Sequence of chain 1.A:
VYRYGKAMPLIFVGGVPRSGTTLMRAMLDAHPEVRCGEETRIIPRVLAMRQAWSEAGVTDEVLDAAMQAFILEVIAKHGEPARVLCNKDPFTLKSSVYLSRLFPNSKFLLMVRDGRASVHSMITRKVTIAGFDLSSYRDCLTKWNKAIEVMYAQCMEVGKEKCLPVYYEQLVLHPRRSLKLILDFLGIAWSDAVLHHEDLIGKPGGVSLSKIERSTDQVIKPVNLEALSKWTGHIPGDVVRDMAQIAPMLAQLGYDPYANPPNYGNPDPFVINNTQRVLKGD

This small molecule binds to this protein.
Small molecule (SMILES): Nc1ncnc2c1ncn2[C@@H]1O[C@H](COP(=O)(O)O)[C@@H](OP(=O)(O)O)[C@H]1O

Binding-site contacts:
Ligand atom O2' contacts residue ALA275 of chain 1.A at 3.4 Å.
Ligand atom C5' contacts residue SER263 of chain 1.A at 2.6 Å.
Ligand atom O3' contacts residue ARG161 of chain 1.A at 2.6 Å (salt-bridge).
Ligand atom O5P contacts residue SER57 of chain 1.A at 3.0 Å (h-bond).
Ligand atom O5P contacts residue THR59 of chain 1.A at 2.6 Å (h-bond).
Ligand atom N7 contacts residue GLN266 of chain 1.A at 3.1 Å (h-bond).
Ligand atom P2 contacts residue SER263 of chain 1.A at 3.4 Å.
Ligand atom O6P contacts residue SER263 of chain 1.A at 3.3 Å (h-bond).
Ligand atom C2 contacts residue ASN272 of chain 1.A at 3.0 Å.
Ligand atom O5' contacts residue SER263 of chain 1.A at 3.3 Å (h-bond).
Ligand atom N6 contacts residue GLN266 of chain 1.A at 3.4 Å (h-bond).
Ligand atom O5P contacts residue GLY58 of chain 1.A at 3.4 Å (h-bond).
Ligand atom O5' contacts residue ARG56 of chain 1.A at 3.1 Å.
Ligand atom N7 contacts residue VAL267 of chain 1.A at 3.1 Å.
Ligand atom O5P contacts residue ARG56 of chain 1.A at 3.0 Å (salt-bridge).
Ligand atom O5' contacts residue SER57 of chain 1.A at 3.4 Å (h-bond).
Ligand atom C5' contacts residue ARG56 of chain 1.A at 3.2 Å.
Ligand atom N3 contacts residue TYR216 of chain 1.A at 2.8 Å (h-bond).
Ligand atom O4' contacts residue SER263 of chain 1.A at 3.2 Å (h-bond).
Ligand atom C4' contacts residue SER263 of chain 1.A at 3.3 Å.
Ligand atom O6P contacts residue THR60 of chain 1.A at 2.7 Å (h-bond).
Ligand atom C5 contacts residue GLN266 of chain 1.A at 3.4 Å.
Ligand atom C3' contacts residue GLN266 of chain 1.A at 3.3 Å.
Ligand atom O4P contacts residue ARG56 of chain 1.A at 2.6 Å (salt-bridge).
Ligand atom O1P contacts residue SER169 of chain 1.A at 2.4 Å (h-bond).
Ligand atom O6P contacts residue THR59 of chain 1.A at 3.2 Å (h-bond).
Ligand atom O3P contacts residue ARG161 of chain 1.A at 2.7 Å (salt-bridge).
Ligand atom O5' contacts residue GLY58 of chain 1.A at 2.8 Å (h-bond).
Ligand atom C2' contacts residue GLN266 of chain 1.A at 3.2 Å.
Ligand atom N1 contacts residue ASN272 of chain 1.A at 3.1 Å (h-bond).
Ligand atom O1P contacts residue ARG173 of chain 1.A at 2.7 Å (salt-bridge).
Ligand atom O2P contacts residue ALA275 of chain 1.A at 3.3 Å.
Ligand atom P1 contacts residue SER169 of chain 1.A at 3.4 Å.
Ligand atom C8 contacts residue VAL267 of chain 1.A at 3.3 Å (hydrophobic).
Ligand atom O1P contacts residue ARG56 of chain 1.A at 3.1 Å (salt-bridge).
Ligand atom O4P contacts residue SER263 of chain 1.A at 3.0 Å (h-bond).
Ligand atom N6 contacts residue PRO270 of chain 1.A at 3.3 Å (h-bond).
Ligand atom O2P contacts residue ARG173 of chain 1.A at 3.2 Å (salt-bridge).
Ligand atom N6 contacts residue LYS269 of chain 1.A at 3.0 Å (salt-bridge).
Ligand atom C3' contacts residue ARG56 of chain 1.A at 3.4 Å.